Sequence of chain 1.A:
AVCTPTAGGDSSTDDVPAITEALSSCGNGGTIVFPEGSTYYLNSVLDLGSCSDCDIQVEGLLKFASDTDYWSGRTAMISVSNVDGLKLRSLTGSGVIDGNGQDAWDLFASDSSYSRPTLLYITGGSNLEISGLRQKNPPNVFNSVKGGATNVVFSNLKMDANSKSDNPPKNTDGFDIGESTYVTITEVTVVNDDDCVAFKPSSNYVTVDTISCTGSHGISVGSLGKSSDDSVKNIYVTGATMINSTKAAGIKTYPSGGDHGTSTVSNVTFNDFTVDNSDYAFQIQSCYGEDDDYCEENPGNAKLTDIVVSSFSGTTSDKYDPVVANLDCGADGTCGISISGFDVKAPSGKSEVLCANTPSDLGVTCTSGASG

Binding-site contacts:
Ligand atom O5 contacts residue THR20 of chain 1.A at 2.4 Å (h-bond).
Ligand atom O3 contacts residue VAL18 of chain 1.A at 3.4 Å.
Ligand atom C2 contacts residue VAL18 of chain 1.A at 4.0 Å (hydrophobic).
Ligand atom C2 contacts residue THR20 of chain 1.A at 2.3 Å.
Ligand atom C3 contacts residue VAL49 of chain 1.A at 4.2 Å (hydrophobic).
Ligand atom C3 contacts residue THR20 of chain 1.A at 2.9 Å.
Ligand atom C1 contacts residue THR20 of chain 1.A at 1.4 Å.
Ligand atom C5 contacts residue THR20 of chain 1.A at 2.8 Å.
Ligand atom C4 contacts residue THR20 of chain 1.A at 3.5 Å.
Ligand atom O3 contacts residue VAL49 of chain 1.A at 4.4 Å.
Ligand atom O4 contacts residue VAL49 of chain 1.A at 4.0 Å.
Ligand atom O3 contacts residue THR20 of chain 1.A at 4.2 Å.
Ligand atom C1 contacts residue CYS19 of chain 1.A at 4.4 Å (hydrophobic).
Ligand atom O2 contacts residue THR20 of chain 1.A at 3.6 Å (h-bond).
Ligand atom C6 contacts residue PRO51 of chain 1.A at 3.9 Å (hydrophobic).
Ligand atom C2 contacts residue CYS19 of chain 1.A at 4.5 Å (hydrophobic).
Ligand atom C6 contacts residue THR20 of chain 1.A at 4.2 Å.
Ligand atom C5 contacts residue PRO51 of chain 1.A at 4.1 Å (hydrophobic).
Ligand atom O4 contacts residue THR20 of chain 1.A at 4.4 Å.
Ligand atom C3 contacts residue VAL18 of chain 1.A at 4.0 Å (hydrophobic).

The small molecule below binds the protein below.
Small molecule (SMILES): OC[C@H]1O[C@H](O)[C@@H](O)[C@@H](O)[C@@H]1O